A protein and the small-molecule ligand that binds it are described below.
Small molecule (SMILES): CC(=O)N[C@H]1[C@H](O[C@H]2[C@H](O)[C@@H](NC(C)=O)CO[C@@H]2CO)O[C@H](CO)[C@@H](O)[C@@H]1O

Binding-site contacts:
Ligand atom O5 contacts residue ASN276 of chain 1.E at 3.4 Å (h-bond).
Ligand atom C3 contacts residue ASN273 of chain 1.E at 3.9 Å.
Ligand atom N2 contacts residue ASN273 of chain 1.E at 3.0 Å (h-bond).
Ligand atom C1 contacts residue THR275 of chain 1.E at 3.8 Å.
Ligand atom C2 contacts residue ASN273 of chain 1.E at 2.6 Å.
Ligand atom C8 contacts residue ASN273 of chain 1.E at 4.5 Å.
Ligand atom C6 contacts residue ASN276 of chain 1.E at 4.3 Å.
Ligand atom C5 contacts residue ASN273 of chain 1.E at 3.8 Å.
Ligand atom C1 contacts residue ASN273 of chain 1.E at 1.5 Å.
Ligand atom O7 contacts residue ASN273 of chain 1.E at 4.0 Å.
Ligand atom O5 contacts residue ASN273 of chain 1.E at 2.4 Å (h-bond).
Ligand atom O6 contacts residue ASN276 of chain 1.E at 4.0 Å.
Ligand atom C1 contacts residue ASN276 of chain 1.E at 4.2 Å.
Ligand atom C7 contacts residue ASN273 of chain 1.E at 3.7 Å.
Ligand atom O5 contacts residue THR275 of chain 1.E at 4.3 Å.
Ligand atom C4 contacts residue ASN273 of chain 1.E at 4.4 Å.
Ligand atom C5 contacts residue THR275 of chain 1.E at 4.4 Å.

Sequence of chain 1.E:
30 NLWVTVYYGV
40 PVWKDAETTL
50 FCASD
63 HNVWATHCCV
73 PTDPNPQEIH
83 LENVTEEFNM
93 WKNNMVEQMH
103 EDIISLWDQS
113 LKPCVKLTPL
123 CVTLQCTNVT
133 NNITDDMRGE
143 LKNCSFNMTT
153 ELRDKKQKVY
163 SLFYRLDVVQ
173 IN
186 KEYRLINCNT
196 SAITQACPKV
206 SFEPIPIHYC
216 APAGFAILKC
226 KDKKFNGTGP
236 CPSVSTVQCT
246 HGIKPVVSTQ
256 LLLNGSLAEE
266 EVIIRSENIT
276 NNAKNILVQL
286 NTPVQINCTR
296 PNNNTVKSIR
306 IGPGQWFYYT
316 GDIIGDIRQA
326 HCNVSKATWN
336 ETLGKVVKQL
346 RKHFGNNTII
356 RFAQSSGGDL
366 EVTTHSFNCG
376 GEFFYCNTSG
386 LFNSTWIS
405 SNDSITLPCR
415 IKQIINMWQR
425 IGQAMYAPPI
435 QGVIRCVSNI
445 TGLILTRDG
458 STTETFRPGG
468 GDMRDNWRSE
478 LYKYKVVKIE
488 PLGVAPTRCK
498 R